Binding-site contacts:
Ligand atom C2 contacts residue TYR104 of chain 1.G at 4.0 Å (hydrophobic).
Ligand atom O4 contacts residue TRP102 of chain 1.G at 3.3 Å (h-bond).
Ligand atom C6 contacts residue TRP32 of chain 1.G at 3.9 Å (hydrophobic).
Ligand atom N2 contacts residue THR241 of chain 1.E at 4.3 Å.
Ligand atom C3 contacts residue TRP102 of chain 1.G at 3.4 Å (hydrophobic).
Ligand atom C4 contacts residue THR241 of chain 1.E at 4.1 Å.
Ligand atom N2 contacts residue ASN239 of chain 1.E at 2.8 Å (h-bond).
Ligand atom O3 contacts residue TRP102 of chain 1.G at 3.2 Å.
Ligand atom C2 contacts residue THR241 of chain 1.E at 3.3 Å.
Ligand atom C4 contacts residue TRP102 of chain 1.G at 4.1 Å (hydrophobic).
Ligand atom C1 contacts residue THR241 of chain 1.E at 3.1 Å.
Ligand atom C5 contacts residue TRP32 of chain 1.G at 3.7 Å (hydrophobic).
Ligand atom O5 contacts residue TRP32 of chain 1.G at 4.3 Å.
Ligand atom C6 contacts residue THR241 of chain 1.E at 4.2 Å.
Ligand atom O5 contacts residue THR241 of chain 1.E at 2.9 Å (h-bond).
Ligand atom C2 contacts residue ASN239 of chain 1.E at 3.0 Å.
Ligand atom C5 contacts residue THR241 of chain 1.E at 3.8 Å.
Ligand atom C3 contacts residue GLU31 of chain 1.G at 4.0 Å.
Ligand atom O6 contacts residue TRP32 of chain 1.G at 4.0 Å.
Ligand atom O5 contacts residue ASN239 of chain 1.E at 3.7 Å.
Ligand atom O2 contacts residue ARG103 of chain 1.G at 4.4 Å.
Ligand atom C7 contacts residue ASN239 of chain 1.E at 3.1 Å.
Ligand atom O3 contacts residue GLU31 of chain 1.G at 3.4 Å (salt-bridge).
Ligand atom O7 contacts residue ASN239 of chain 1.E at 3.2 Å.
Ligand atom C8 contacts residue GLU238 of chain 1.E at 3.9 Å.
Ligand atom O4 contacts residue GLU31 of chain 1.G at 3.3 Å (salt-bridge).
Ligand atom O7 contacts residue ARG103 of chain 1.G at 3.5 Å (salt-bridge).
Ligand atom O2 contacts residue TYR104 of chain 1.G at 3.9 Å.
Ligand atom O3 contacts residue TYR104 of chain 1.G at 4.0 Å.
Ligand atom O2 contacts residue TRP102 of chain 1.G at 3.2 Å (h-bond).
Ligand atom C6 contacts residue TRP32 of chain 1.G at 3.9 Å (hydrophobic).
Ligand atom C1 contacts residue ASN239 of chain 1.E at 2.9 Å.
Ligand atom O3 contacts residue ASN54 of chain 1.G at 4.1 Å.
Ligand atom C4 contacts residue GLU31 of chain 1.G at 3.4 Å.
Ligand atom O6 contacts residue TRP102 of chain 1.G at 4.0 Å.
Ligand atom O6 contacts residue THR241 of chain 1.E at 3.4 Å (h-bond).
Ligand atom C8 contacts residue ASN239 of chain 1.E at 3.7 Å.
Ligand atom C3 contacts residue THR241 of chain 1.E at 4.2 Å.
Ligand atom C6 contacts residue TYR104 of chain 1.G at 4.0 Å (hydrophobic).
Ligand atom O6 contacts residue TRP32 of chain 1.G at 3.5 Å.

Sequence of chain 1.E:
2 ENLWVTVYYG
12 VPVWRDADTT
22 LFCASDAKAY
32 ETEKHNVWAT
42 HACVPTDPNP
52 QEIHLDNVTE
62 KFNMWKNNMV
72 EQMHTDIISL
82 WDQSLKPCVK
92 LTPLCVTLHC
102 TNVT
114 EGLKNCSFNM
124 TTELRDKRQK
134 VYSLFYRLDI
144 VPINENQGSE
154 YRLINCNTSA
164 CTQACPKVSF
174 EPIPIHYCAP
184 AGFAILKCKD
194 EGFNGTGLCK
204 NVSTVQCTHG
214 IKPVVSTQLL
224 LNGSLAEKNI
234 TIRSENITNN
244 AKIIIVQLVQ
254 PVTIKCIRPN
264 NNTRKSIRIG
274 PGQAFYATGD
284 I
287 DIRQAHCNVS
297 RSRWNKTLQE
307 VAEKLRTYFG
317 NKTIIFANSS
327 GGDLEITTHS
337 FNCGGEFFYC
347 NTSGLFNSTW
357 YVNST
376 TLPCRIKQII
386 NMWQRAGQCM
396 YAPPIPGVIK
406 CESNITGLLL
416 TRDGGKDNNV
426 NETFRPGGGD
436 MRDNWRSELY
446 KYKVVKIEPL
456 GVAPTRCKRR

Sequence of chain 1.G:
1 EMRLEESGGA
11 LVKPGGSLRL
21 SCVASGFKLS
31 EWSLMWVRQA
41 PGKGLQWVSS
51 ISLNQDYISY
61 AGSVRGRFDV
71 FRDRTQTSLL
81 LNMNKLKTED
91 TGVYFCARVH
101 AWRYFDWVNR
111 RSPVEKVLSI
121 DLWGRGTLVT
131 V

This small molecule binds to this protein.
Small molecule (SMILES): CC(=O)N[C@H]1[C@H](O[C@H]2[C@H](O)[C@@H](NC(C)=O)CO[C@@H]2CO)O[C@H](CO)[C@@H](O[C@@H]2O[C@H](CO[C@H]3O[C@H](CO)[C@@H](O)[C@H](O)[C@@H]3O)[C@@H](O)[C@H](O)[C@@H]2O)[C@@H]1O